The protein below binds the small molecule below.
Small molecule (SMILES): CC(=O)N[C@@H]1[C@@H](O)[C@H](O)[C@@H](CO)O[C@H]1O

Sequence of chain 3.A:
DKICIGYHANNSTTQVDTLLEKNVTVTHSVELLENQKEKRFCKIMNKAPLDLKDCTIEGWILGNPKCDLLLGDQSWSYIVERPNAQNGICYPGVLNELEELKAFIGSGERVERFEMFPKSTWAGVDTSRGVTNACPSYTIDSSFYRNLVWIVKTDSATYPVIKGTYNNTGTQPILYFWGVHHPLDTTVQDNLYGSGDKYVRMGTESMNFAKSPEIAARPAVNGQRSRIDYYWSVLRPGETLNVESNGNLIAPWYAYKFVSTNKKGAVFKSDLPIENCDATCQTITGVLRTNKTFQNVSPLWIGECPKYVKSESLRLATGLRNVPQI

Binding-site contacts:
Ligand atom O7 contacts residue ASN11 of chain 3.A at 3.4 Å (h-bond).
Ligand atom C2 contacts residue ASN11 of chain 3.A at 2.5 Å.
Ligand atom C7 contacts residue ASN11 of chain 3.A at 3.9 Å.
Ligand atom C4 contacts residue ASN11 of chain 3.A at 4.2 Å.
Ligand atom O3 contacts residue ASN11 of chain 3.A at 3.8 Å.
Ligand atom C3 contacts residue ASN11 of chain 3.A at 3.6 Å.
Ligand atom O5 contacts residue ASN11 of chain 3.A at 2.4 Å (h-bond).
Ligand atom N2 contacts residue ASN11 of chain 3.A at 3.4 Å (h-bond).
Ligand atom C1 contacts residue ASN11 of chain 3.A at 1.5 Å.
Ligand atom C5 contacts residue ASN11 of chain 3.A at 3.7 Å.